This protein binds this small molecule.
Small molecule (SMILES): Cc1ccc(NC(=O)NCCSCc2ccc(CN(C)C)o2)cc1Cl

Sequence of chain 1.A:
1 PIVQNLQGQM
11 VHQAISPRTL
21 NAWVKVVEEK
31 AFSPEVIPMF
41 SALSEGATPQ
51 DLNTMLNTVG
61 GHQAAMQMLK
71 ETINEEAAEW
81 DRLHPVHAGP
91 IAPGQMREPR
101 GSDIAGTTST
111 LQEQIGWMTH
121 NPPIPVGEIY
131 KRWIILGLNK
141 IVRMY

Binding-site contacts:
Ligand atom C6 contacts residue VAL27 of chain 1.A at 3.8 Å (hydrophobic).
Ligand atom C18 contacts residue GLU28 of chain 1.A at 3.5 Å.
Ligand atom C7 contacts residue VAL27 of chain 1.A at 3.4 Å (hydrophobic).
Ligand atom C2 contacts residue ALA31 of chain 1.A at 4.0 Å (hydrophobic).
Ligand atom C5 contacts residue VAL27 of chain 1.A at 3.7 Å (hydrophobic).
Ligand atom CL1 contacts residue VAL59 of chain 1.A at 4.0 Å.
Ligand atom N2 contacts residue GLY61 of chain 1.A at 4.1 Å.
Ligand atom C14 contacts residue GLU28 of chain 1.A at 3.4 Å.
Ligand atom C9 contacts residue HIS62 of chain 1.A at 3.9 Å.
Ligand atom C2 contacts residue ALA65 of chain 1.A at 4.0 Å (hydrophobic).
Ligand atom N1 contacts residue VAL59 of chain 1.A at 2.8 Å (h-bond).
Ligand atom C8 contacts residue VAL59 of chain 1.A at 3.6 Å (hydrophobic).
Ligand atom N2 contacts residue HIS62 of chain 1.A at 3.5 Å (h-bond).
Ligand atom N1 contacts residue VAL27 of chain 1.A at 3.5 Å.
Ligand atom C5 contacts residue HIS62 of chain 1.A at 4.0 Å.
Ligand atom N3 contacts residue GLU28 of chain 1.A at 2.8 Å (salt-bridge).
Ligand atom C16 contacts residue GLU28 of chain 1.A at 3.5 Å.
Ligand atom C7 contacts residue VAL59 of chain 1.A at 3.6 Å (hydrophobic).
Ligand atom C3 contacts residue ALA65 of chain 1.A at 3.8 Å (hydrophobic).
Ligand atom CL1 contacts residue LEU69 of chain 1.A at 3.8 Å.
Ligand atom C8 contacts residue VAL27 of chain 1.A at 3.9 Å (hydrophobic).
Ligand atom C15 contacts residue GLU28 of chain 1.A at 3.5 Å.
Ligand atom S1 contacts residue THR58 of chain 1.A at 4.1 Å.
Ligand atom C7 contacts residue HIS62 of chain 1.A at 4.0 Å.
Ligand atom C3 contacts residue ALA31 of chain 1.A at 3.6 Å (hydrophobic).
Ligand atom C1 contacts residue ILE141 of chain 1.A at 3.7 Å (hydrophobic).
Ligand atom C1 contacts residue LEU138 of chain 1.A at 3.5 Å (hydrophobic).
Ligand atom C6 contacts residue VAL59 of chain 1.A at 3.4 Å (hydrophobic).
Ligand atom C14 contacts residue VAL24 of chain 1.A at 3.8 Å (hydrophobic).
Ligand atom C17 contacts residue GLU28 of chain 1.A at 3.6 Å.
Ligand atom S1 contacts residue VAL59 of chain 1.A at 4.0 Å.
Ligand atom CL1 contacts residue LEU138 of chain 1.A at 4.0 Å.
Ligand atom C1 contacts residue ALA31 of chain 1.A at 3.5 Å (hydrophobic).
Ligand atom N1 contacts residue HIS62 of chain 1.A at 3.7 Å.
Ligand atom S1 contacts residue GLY61 of chain 1.A at 3.6 Å (h-bond).
Ligand atom N2 contacts residue VAL59 of chain 1.A at 3.3 Å (h-bond).
Ligand atom C5 contacts residue ALA31 of chain 1.A at 3.6 Å (hydrophobic).
Ligand atom C13 contacts residue VAL24 of chain 1.A at 3.7 Å (hydrophobic).
Ligand atom C8 contacts residue HIS62 of chain 1.A at 3.4 Å.
Ligand atom O1 contacts residue HIS62 of chain 1.A at 3.3 Å.